Sequence of chain 1.B:
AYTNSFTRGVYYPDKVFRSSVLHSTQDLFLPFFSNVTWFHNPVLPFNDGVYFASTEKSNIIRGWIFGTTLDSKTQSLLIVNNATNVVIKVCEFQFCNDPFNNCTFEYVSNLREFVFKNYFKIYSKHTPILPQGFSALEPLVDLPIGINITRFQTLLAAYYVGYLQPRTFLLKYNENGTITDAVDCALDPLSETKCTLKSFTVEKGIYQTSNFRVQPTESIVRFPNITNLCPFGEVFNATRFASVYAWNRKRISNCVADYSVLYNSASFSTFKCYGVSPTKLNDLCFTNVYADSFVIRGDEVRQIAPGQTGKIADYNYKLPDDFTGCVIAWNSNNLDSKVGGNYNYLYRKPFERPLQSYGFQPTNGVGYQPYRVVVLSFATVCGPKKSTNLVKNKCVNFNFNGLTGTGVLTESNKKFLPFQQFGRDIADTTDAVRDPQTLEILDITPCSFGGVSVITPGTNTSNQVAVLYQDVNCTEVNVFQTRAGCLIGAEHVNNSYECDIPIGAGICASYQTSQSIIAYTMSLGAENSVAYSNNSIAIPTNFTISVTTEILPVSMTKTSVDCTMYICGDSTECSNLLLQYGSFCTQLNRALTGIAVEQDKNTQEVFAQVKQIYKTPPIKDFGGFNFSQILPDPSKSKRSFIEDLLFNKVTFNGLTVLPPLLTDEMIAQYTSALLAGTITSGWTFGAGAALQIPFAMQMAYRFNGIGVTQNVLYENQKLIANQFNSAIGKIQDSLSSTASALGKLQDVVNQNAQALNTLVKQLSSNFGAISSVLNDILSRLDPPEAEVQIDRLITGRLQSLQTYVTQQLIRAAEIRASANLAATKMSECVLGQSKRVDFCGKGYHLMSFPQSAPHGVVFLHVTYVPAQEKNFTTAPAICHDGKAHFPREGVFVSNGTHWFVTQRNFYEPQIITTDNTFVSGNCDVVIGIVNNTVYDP

Binding-site contacts:
Ligand atom C4 contacts residue ASN635 of chain 1.B at 4.3 Å.
Ligand atom C7 contacts residue ASN635 of chain 1.B at 3.8 Å.
Ligand atom O7 contacts residue THR637 of chain 1.B at 3.1 Å (h-bond).
Ligand atom C2 contacts residue ASN635 of chain 1.B at 2.5 Å.
Ligand atom O7 contacts residue ASN635 of chain 1.B at 4.1 Å.
Ligand atom C5 contacts residue ASN635 of chain 1.B at 3.8 Å.
Ligand atom C1 contacts residue ASN635 of chain 1.B at 1.5 Å.
Ligand atom C8 contacts residue THR637 of chain 1.B at 3.6 Å.
Ligand atom C3 contacts residue ASN635 of chain 1.B at 3.9 Å.
Ligand atom N2 contacts residue ASN635 of chain 1.B at 2.9 Å (h-bond).
Ligand atom C7 contacts residue THR637 of chain 1.B at 3.6 Å.
Ligand atom O5 contacts residue ASN635 of chain 1.B at 2.4 Å (h-bond).

This small molecule binds to this protein.
Small molecule (SMILES): CC(=O)N[C@@H]1[C@@H](O)[C@H](O)[C@@H](CO)O[C@H]1O